Binding-site contacts:
Ligand atom CAG contacts residue NAP1 of chain 1.B at 3.6 Å.
Ligand atom CAE contacts residue VAL276 of chain 1.A at 4.3 Å (hydrophobic).
Ligand atom CAA contacts residue NAP1 of chain 1.B at 3.4 Å.
Ligand atom CAG contacts residue LEU120 of chain 1.A at 4.4 Å (hydrophobic).
Ligand atom CAH contacts residue NAP1 of chain 1.B at 3.5 Å.
Ligand atom CAI contacts residue VAL67 of chain 1.A at 4.0 Å (hydrophobic).
Ligand atom OAD contacts residue LYS70 of chain 1.A at 3.2 Å (salt-bridge).
Ligand atom CAE contacts residue ALA119 of chain 1.A at 3.9 Å (hydrophobic).
Ligand atom CAH contacts residue ILE264 of chain 1.A at 4.3 Å (hydrophobic).
Ligand atom OAF contacts residue NAP1 of chain 1.B at 3.4 Å.
Ligand atom CAE contacts residue LEU277 of chain 1.A at 4.5 Å (hydrophobic).
Ligand atom OAC contacts residue NAP1 of chain 1.B at 2.6 Å (h-bond).
Ligand atom CAA contacts residue LEU157 of chain 1.A at 3.7 Å (hydrophobic).
Ligand atom CAH contacts residue LYS70 of chain 1.A at 4.4 Å.
Ligand atom CAB contacts residue NAP1 of chain 1.B at 3.8 Å.
Ligand atom OAC contacts residue PRO66 of chain 1.A at 4.5 Å.
Ligand atom CAA contacts residue LEU277 of chain 1.A at 4.2 Å (hydrophobic).
Ligand atom CAG contacts residue ILE264 of chain 1.A at 4.2 Å (hydrophobic).
Ligand atom CAE contacts residue VAL67 of chain 1.A at 4.0 Å (hydrophobic).
Ligand atom OAF contacts residue LEU120 of chain 1.A at 4.1 Å.
Ligand atom OAD contacts residue NAP1 of chain 1.B at 3.0 Å (h-bond).
Ligand atom CAA contacts residue VAL67 of chain 1.A at 3.5 Å (hydrophobic).
Ligand atom CAJ contacts residue NAP1 of chain 1.B at 3.2 Å.
Ligand atom OAC contacts residue VAL67 of chain 1.A at 3.5 Å.
Ligand atom CAJ contacts residue VAL67 of chain 1.A at 4.2 Å (hydrophobic).
Ligand atom CAB contacts residue LEU120 of chain 1.A at 4.1 Å (hydrophobic).
Ligand atom CAA contacts residue ALA119 of chain 1.A at 4.0 Å (hydrophobic).
Ligand atom CAI contacts residue NAP1 of chain 1.B at 3.2 Å.
Ligand atom OAF contacts residue VAL276 of chain 1.A at 3.9 Å.
Ligand atom CAG contacts residue VAL276 of chain 1.A at 4.5 Å (hydrophobic).
Ligand atom CAB contacts residue VAL276 of chain 1.A at 4.1 Å (hydrophobic).
Ligand atom OAD contacts residue ILE264 of chain 1.A at 4.2 Å.
Ligand atom CAE contacts residue NAP1 of chain 1.B at 3.4 Å.
Ligand atom CAB contacts residue ILE264 of chain 1.A at 4.0 Å (hydrophobic).

This protein binds this small molecule.
Small molecule (SMILES): C/C=C1/OC(C)=C(O)C1=O

Sequence of chain 1.A:
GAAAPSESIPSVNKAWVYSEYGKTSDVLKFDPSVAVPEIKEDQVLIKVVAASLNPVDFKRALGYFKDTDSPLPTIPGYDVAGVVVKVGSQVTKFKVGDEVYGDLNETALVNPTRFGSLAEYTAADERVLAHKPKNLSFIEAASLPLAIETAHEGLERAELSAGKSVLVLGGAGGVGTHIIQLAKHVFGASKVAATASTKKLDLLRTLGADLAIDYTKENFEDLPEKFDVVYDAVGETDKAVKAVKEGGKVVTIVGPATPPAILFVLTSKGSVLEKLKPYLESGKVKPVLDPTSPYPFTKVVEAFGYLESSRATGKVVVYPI